A protein and the small-molecule ligand that binds it are described below.
Small molecule (SMILES): CC(=O)N[C@@H]1[C@@H](O)[C@H](O)[C@@H](CO)O[C@H]1O

Sequence of chain 1.C:
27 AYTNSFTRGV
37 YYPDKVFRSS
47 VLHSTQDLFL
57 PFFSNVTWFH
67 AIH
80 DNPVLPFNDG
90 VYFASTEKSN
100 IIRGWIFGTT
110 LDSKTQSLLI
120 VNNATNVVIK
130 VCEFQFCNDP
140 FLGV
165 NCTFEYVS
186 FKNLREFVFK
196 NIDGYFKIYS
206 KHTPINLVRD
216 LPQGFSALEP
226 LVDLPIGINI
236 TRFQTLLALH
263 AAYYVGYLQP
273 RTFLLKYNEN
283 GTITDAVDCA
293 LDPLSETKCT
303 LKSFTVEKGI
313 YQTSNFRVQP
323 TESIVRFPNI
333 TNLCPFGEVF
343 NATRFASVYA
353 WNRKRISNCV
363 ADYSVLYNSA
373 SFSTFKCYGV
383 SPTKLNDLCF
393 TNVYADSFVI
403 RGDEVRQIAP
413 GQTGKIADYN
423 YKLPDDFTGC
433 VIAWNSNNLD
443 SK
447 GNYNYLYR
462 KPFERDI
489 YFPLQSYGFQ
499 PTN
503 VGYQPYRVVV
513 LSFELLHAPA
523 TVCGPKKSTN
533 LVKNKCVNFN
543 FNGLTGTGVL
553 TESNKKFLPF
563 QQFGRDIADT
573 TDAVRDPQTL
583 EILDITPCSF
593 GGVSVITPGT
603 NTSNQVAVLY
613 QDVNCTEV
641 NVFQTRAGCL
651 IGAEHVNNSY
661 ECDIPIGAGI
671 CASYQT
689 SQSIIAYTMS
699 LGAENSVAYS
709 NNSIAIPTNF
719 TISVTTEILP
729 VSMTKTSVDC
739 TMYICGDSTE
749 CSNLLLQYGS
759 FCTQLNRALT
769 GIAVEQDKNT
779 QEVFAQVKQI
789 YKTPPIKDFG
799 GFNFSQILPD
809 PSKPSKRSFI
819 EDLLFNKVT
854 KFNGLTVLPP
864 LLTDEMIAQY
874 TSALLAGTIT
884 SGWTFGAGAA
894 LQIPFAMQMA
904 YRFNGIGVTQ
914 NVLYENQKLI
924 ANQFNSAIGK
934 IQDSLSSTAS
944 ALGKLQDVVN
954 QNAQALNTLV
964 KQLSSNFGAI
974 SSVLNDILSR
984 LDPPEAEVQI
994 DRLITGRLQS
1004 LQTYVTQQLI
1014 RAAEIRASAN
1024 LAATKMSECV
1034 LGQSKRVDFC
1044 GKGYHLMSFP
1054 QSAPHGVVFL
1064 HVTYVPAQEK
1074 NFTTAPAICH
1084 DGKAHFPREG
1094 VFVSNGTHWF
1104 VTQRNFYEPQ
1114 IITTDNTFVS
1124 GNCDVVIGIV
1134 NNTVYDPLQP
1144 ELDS

Binding-site contacts:
Ligand atom O6 contacts residue LYS129 of chain 1.C at 1.3 Å (salt-bridge).
Ligand atom C7 contacts residue ASN125 of chain 1.C at 4.1 Å.
Ligand atom O6 contacts residue GLU169 of chain 1.C at 4.0 Å.
Ligand atom C8 contacts residue ASN125 of chain 1.C at 3.5 Å.
Ligand atom C1 contacts residue VAL127 of chain 1.C at 3.9 Å (hydrophobic).
Ligand atom C7 contacts residue ASN122 of chain 1.C at 4.1 Å.
Ligand atom C1 contacts residue ASN122 of chain 1.C at 3.4 Å.
Ligand atom O7 contacts residue ASN125 of chain 1.C at 4.1 Å.
Ligand atom O5 contacts residue LYS129 of chain 1.C at 3.9 Å.
Ligand atom O5 contacts residue ASN122 of chain 1.C at 4.3 Å.
Ligand atom C2 contacts residue ASN122 of chain 1.C at 3.4 Å.
Ligand atom O5 contacts residue VAL127 of chain 1.C at 4.3 Å.
Ligand atom N2 contacts residue ASN122 of chain 1.C at 3.2 Å (h-bond).
Ligand atom C6 contacts residue LYS129 of chain 1.C at 2.3 Å.
Ligand atom O6 contacts residue VAL127 of chain 1.C at 4.1 Å.
Ligand atom C5 contacts residue LYS129 of chain 1.C at 3.6 Å.